A protein and the small-molecule ligand that binds it are described below.
Small molecule (SMILES): CC(C)N1CCN(C(=O)c2cccs2)CC1

Binding-site contacts:
Ligand atom C1 contacts residue GLU470 of chain 1.A at 3.4 Å.
Ligand atom C3 contacts residue SER473 of chain 1.A at 4.5 Å.
Ligand atom N2 contacts residue PHE399 of chain 1.A at 4.0 Å.
Ligand atom C6 contacts residue SER397 of chain 1.A at 4.4 Å.
Ligand atom C4 contacts residue GLU470 of chain 1.A at 3.1 Å.
Ligand atom C1 contacts residue SER473 of chain 1.A at 3.8 Å.
Ligand atom C5 contacts residue PHE399 of chain 1.A at 4.0 Å (hydrophobic).
Ligand atom C8 contacts residue PHE399 of chain 1.A at 3.9 Å (hydrophobic).
Ligand atom O1 contacts residue PHE399 of chain 1.A at 3.4 Å.
Ligand atom C1 contacts residue GLU469 of chain 1.A at 4.0 Å.
Ligand atom C2 contacts residue SER473 of chain 1.A at 4.1 Å.
Ligand atom N1 contacts residue GLU470 of chain 1.A at 2.6 Å (salt-bridge).
Ligand atom S1 contacts residue PHE399 of chain 1.A at 4.1 Å.
Ligand atom C2 contacts residue GLU470 of chain 1.A at 3.1 Å.
Ligand atom N2 contacts residue GLU470 of chain 1.A at 4.1 Å.
Ligand atom C6 contacts residue GLU470 of chain 1.A at 3.7 Å.
Ligand atom C5 contacts residue GLU470 of chain 1.A at 3.3 Å.
Ligand atom C6 contacts residue PHE399 of chain 1.A at 3.9 Å (hydrophobic).
Ligand atom C7 contacts residue GLU470 of chain 1.A at 3.5 Å.

Sequence of chain 1.A:
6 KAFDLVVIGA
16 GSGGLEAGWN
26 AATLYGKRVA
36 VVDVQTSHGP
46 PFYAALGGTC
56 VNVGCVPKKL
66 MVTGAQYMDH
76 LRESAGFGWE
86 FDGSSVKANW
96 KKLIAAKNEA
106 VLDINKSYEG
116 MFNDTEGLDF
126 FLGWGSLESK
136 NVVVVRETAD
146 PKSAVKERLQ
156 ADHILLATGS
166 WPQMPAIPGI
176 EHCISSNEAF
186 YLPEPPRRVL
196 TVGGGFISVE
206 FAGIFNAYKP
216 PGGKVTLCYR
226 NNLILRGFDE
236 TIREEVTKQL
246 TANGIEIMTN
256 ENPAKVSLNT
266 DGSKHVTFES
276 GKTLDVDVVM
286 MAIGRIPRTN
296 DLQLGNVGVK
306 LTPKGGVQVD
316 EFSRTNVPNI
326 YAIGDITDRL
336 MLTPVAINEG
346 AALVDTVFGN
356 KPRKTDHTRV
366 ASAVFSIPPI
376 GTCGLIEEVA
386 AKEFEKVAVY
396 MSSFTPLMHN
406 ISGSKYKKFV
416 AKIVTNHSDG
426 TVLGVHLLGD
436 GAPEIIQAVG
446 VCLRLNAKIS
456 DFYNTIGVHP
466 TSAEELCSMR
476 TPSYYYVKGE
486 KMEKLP